Sequence of chain 1.A:
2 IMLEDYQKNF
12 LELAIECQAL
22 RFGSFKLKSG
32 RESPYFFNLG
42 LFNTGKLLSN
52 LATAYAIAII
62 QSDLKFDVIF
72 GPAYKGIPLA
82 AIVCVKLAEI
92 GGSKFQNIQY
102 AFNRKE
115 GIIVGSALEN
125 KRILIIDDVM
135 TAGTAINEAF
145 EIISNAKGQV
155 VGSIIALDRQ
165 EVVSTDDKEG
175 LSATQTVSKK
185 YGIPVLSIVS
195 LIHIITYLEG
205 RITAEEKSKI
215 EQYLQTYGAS

Sequence of chain 2.A:
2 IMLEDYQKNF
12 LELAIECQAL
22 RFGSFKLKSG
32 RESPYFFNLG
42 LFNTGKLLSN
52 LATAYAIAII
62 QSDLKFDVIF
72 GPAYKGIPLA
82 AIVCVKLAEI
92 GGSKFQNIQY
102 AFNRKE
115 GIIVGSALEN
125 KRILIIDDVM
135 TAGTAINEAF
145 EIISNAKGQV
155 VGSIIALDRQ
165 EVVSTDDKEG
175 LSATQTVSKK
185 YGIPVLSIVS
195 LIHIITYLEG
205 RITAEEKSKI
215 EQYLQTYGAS

A protein and the small-molecule ligand that binds it are described below.
Small molecule (SMILES): O=P(O)(O)C[P](=O)(O)O[C@H]1O[C@H](COP(=O)(O)O)[C@@H](O)[C@H]1O

Binding-site contacts:
Ligand atom O1B contacts residue ARG105 of chain 1.A at 2.8 Å (salt-bridge).
Ligand atom O3 contacts residue ALA139 of chain 2.A at 3.4 Å.
Ligand atom O1B contacts residue TYR75 of chain 2.A at 2.7 Å (h-bond).
Ligand atom O3 contacts residue MG1 of chain 2.B at 2.2 Å.
Ligand atom O2 contacts residue MG1 of chain 2.B at 2.1 Å.
Ligand atom O2P contacts residue ALA136 of chain 2.A at 3.6 Å (h-bond).
Ligand atom O2P contacts residue GLY137 of chain 2.A at 3.5 Å (h-bond).
Ligand atom P contacts residue THR138 of chain 2.A at 3.6 Å.
Ligand atom O1P contacts residue THR135 of chain 2.A at 2.8 Å (h-bond).
Ligand atom C3 contacts residue MG1 of chain 2.B at 3.1 Å.
Ligand atom C3A contacts residue MG1 of chain 2.B at 3.6 Å.
Ligand atom O2B contacts residue MG1 of chain 2.B at 1.9 Å.
Ligand atom O3B contacts residue ARG105 of chain 1.A at 2.9 Å (salt-bridge).
Ligand atom O1B contacts residue LYS106 of chain 2.A at 2.8 Å (salt-bridge).
Ligand atom C3 contacts residue ASP132 of chain 2.A at 3.5 Å.
Ligand atom C1 contacts residue MG1 of chain 2.B at 3.1 Å.
Ligand atom O2B contacts residue LYS76 of chain 2.A at 3.3 Å (salt-bridge).
Ligand atom O5 contacts residue THR138 of chain 2.A at 3.2 Å (h-bond).
Ligand atom O2 contacts residue ASP132 of chain 2.A at 2.5 Å (salt-bridge).
Ligand atom O2B contacts residue TYR75 of chain 2.A at 3.4 Å (h-bond).
Ligand atom O3P contacts residue THR135 of chain 2.A at 2.8 Å (h-bond).
Ligand atom O3B contacts residue LYS76 of chain 2.A at 2.8 Å (salt-bridge).
Ligand atom O1 contacts residue MG1 of chain 2.B at 2.3 Å.
Ligand atom O3P contacts residue MET134 of chain 2.A at 3.6 Å.
Ligand atom O3P contacts residue ALA136 of chain 2.A at 3.4 Å (h-bond).
Ligand atom P contacts residue ALA136 of chain 2.A at 3.7 Å.
Ligand atom P contacts residue THR135 of chain 2.A at 3.6 Å.
Ligand atom PA contacts residue MG1 of chain 2.B at 3.5 Å.
Ligand atom PB contacts residue ARG105 of chain 1.A at 3.7 Å.
Ligand atom PB contacts residue TYR75 of chain 2.A at 3.7 Å.
Ligand atom C3 contacts residue ASP131 of chain 2.A at 3.2 Å.
Ligand atom C3A contacts residue LYS106 of chain 2.A at 3.6 Å.
Ligand atom O3P contacts residue GLY137 of chain 2.A at 3.0 Å (h-bond).
Ligand atom PB contacts residue MG1 of chain 2.B at 3.3 Å.
Ligand atom O1B contacts residue ALA74 of chain 2.A at 3.6 Å.
Ligand atom C3 contacts residue VAL133 of chain 2.A at 3.5 Å (hydrophobic).
Ligand atom C2 contacts residue MG1 of chain 2.B at 2.9 Å.
Ligand atom O2P contacts residue THR138 of chain 2.A at 2.7 Å (h-bond).
Ligand atom C2 contacts residue ASP132 of chain 2.A at 2.9 Å.
Ligand atom O3 contacts residue ASP131 of chain 2.A at 2.4 Å (salt-bridge).